Sequence of chain 1.F:
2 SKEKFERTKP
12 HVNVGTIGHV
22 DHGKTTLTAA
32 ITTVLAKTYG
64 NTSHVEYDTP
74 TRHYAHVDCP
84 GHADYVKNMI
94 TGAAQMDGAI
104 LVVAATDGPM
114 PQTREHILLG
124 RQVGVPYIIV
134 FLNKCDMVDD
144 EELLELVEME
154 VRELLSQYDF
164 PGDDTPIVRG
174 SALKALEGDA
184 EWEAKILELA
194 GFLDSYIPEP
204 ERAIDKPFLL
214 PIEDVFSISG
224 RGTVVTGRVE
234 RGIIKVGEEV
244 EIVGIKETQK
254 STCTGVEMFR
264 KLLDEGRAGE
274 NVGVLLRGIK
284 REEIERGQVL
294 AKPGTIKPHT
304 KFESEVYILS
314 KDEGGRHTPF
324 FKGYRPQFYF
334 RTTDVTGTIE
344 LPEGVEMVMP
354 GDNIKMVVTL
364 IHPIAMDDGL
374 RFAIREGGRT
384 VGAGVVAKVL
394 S

Binding-site contacts:
Ligand atom C47 contacts residue VAL126 of chain 1.F at 3.6 Å (hydrophobic).
Ligand atom C38 contacts residue ILE93 of chain 1.F at 3.6 Å (hydrophobic).
Ligand atom O34 contacts residue GLN125 of chain 1.F at 3.6 Å (h-bond).
Ligand atom O7 contacts residue GLY317 of chain 1.F at 3.3 Å (h-bond).
Ligand atom C39 contacts residue GLN125 of chain 1.F at 3.6 Å.
Ligand atom C22 contacts residue GLN125 of chain 1.F at 3.7 Å.
Ligand atom N1 contacts residue TYR161 of chain 1.F at 3.3 Å (h-bond).
Ligand atom C7 contacts residue ASP315 of chain 1.F at 3.6 Å.
Ligand atom C13 contacts residue GLU316 of chain 1.F at 3.6 Å.
Ligand atom C12 contacts residue ASP162 of chain 1.F at 3.7 Å.
Ligand atom C20 contacts residue GLU316 of chain 1.F at 3.6 Å.
Ligand atom O27 contacts residue ALA386 of chain 1.F at 3.3 Å.
Ligand atom O15 contacts residue ARG124 of chain 1.F at 3.1 Å (salt-bridge).
Ligand atom O15 contacts residue ASP162 of chain 1.F at 3.4 Å.
Ligand atom C38 contacts residue ALA376 of chain 1.F at 3.5 Å (hydrophobic).
Ligand atom C13 contacts residue ASP162 of chain 1.F at 3.4 Å.
Ligand atom C37 contacts residue ILE93 of chain 1.F at 3.5 Å (hydrophobic).
Ligand atom O27 contacts residue PHE375 of chain 1.F at 2.8 Å (h-bond).
Ligand atom O20 contacts residue GLU316 of chain 1.F at 3.6 Å.
Ligand atom C28 contacts residue GLN125 of chain 1.F at 3.4 Å.
Ligand atom O29 contacts residue PHE375 of chain 1.F at 3.1 Å (h-bond).
Ligand atom O30 contacts residue VAL126 of chain 1.F at 3.0 Å (h-bond).
Ligand atom C36 contacts residue VAL126 of chain 1.F at 3.6 Å (hydrophobic).
Ligand atom O27 contacts residue ALA376 of chain 1.F at 3.5 Å.
Ligand atom C11 contacts residue ASP162 of chain 1.F at 3.5 Å.
Ligand atom O16 contacts residue ARG124 of chain 1.F at 3.1 Å (salt-bridge).
Ligand atom O29 contacts residue ARG374 of chain 1.F at 3.2 Å (salt-bridge).
Ligand atom C31 contacts residue ARG374 of chain 1.F at 3.6 Å.
Ligand atom C37 contacts residue ALA376 of chain 1.F at 3.6 Å (hydrophobic).
Ligand atom C36 contacts residue ALA376 of chain 1.F at 3.6 Å (hydrophobic).
Ligand atom C6 contacts residue TYR161 of chain 1.F at 3.5 Å (hydrophobic).
Ligand atom C27 contacts residue GLN125 of chain 1.F at 3.5 Å.
Ligand atom O7 contacts residue ASP315 of chain 1.F at 3.2 Å (salt-bridge).
Ligand atom C25 contacts residue ALA376 of chain 1.F at 3.6 Å (hydrophobic).
Ligand atom N26 contacts residue GLN125 of chain 1.F at 2.8 Å (h-bond).
Ligand atom O18 contacts residue GLU316 of chain 1.F at 3.0 Å (salt-bridge).
Ligand atom O4 contacts residue ASP315 of chain 1.F at 3.2 Å (salt-bridge).
Ligand atom C43 contacts residue GLU316 of chain 1.F at 3.5 Å.
Ligand atom C12 contacts residue GLU316 of chain 1.F at 3.3 Å.
Ligand atom C14 contacts residue GLU316 of chain 1.F at 3.6 Å.

The protein below binds the small molecule below.
Small molecule (SMILES): C/C=C\C=C\[C@@H]1O[C@](O)([C@H](CC)C(=O)NC/C=C/C=C(\C)[C@@H](OC)[C@@H](C)[C@@H]2O[C@H](/C=C/C=C/C=C(\C)C(=O)c3c(O)cc[nH]c3=O)[C@H](O)[C@@H]2O)[C@H](O)[C@H](O)C1(C)C